Binding-site contacts:
Ligand atom N contacts residue ASN60 of chain 1.A at 2.8 Å (h-bond).
Ligand atom O contacts residue ASN100 of chain 1.A at 2.8 Å (h-bond).
Ligand atom O contacts residue ASN60 of chain 1.A at 3.5 Å.
Ligand atom CA contacts residue ASN61 of chain 1.A at 3.4 Å.
Ligand atom N contacts residue LEU63 of chain 1.A at 2.9 Å (h-bond).
Ligand atom O1P contacts residue ARG41 of chain 1.A at 2.8 Å (salt-bridge).
Ligand atom CA contacts residue ASN60 of chain 1.A at 3.7 Å.
Ligand atom OD1 contacts residue ASN61 of chain 1.A at 2.9 Å (h-bond).
Ligand atom CA contacts residue LEU63 of chain 1.A at 3.2 Å (hydrophobic).
Ligand atom OH contacts residue THR52 of chain 1.A at 3.4 Å (h-bond).
Ligand atom C contacts residue LYS102 of chain 1.A at 3.7 Å.
Ligand atom O3P contacts residue SER44 of chain 1.A at 2.6 Å (h-bond).
Ligand atom P contacts residue THR52 of chain 1.A at 3.7 Å.
Ligand atom O2P contacts residue ARG41 of chain 1.A at 2.8 Å (salt-bridge).
Ligand atom C contacts residue TYR99 of chain 1.A at 3.1 Å (hydrophobic).
Ligand atom P contacts residue SER44 of chain 1.A at 3.6 Å.
Ligand atom P contacts residue ARG41 of chain 1.A at 3.8 Å.
Ligand atom O contacts residue ASN61 of chain 1.A at 2.9 Å (h-bond).
Ligand atom CB contacts residue TYR99 of chain 1.A at 3.5 Å (hydrophobic).
Ligand atom O1P contacts residue LEU63 of chain 1.A at 3.7 Å.
Ligand atom N contacts residue TYR99 of chain 1.A at 3.3 Å (h-bond).
Ligand atom O contacts residue ASN100 of chain 1.A at 3.2 Å (h-bond).
Ligand atom CA contacts residue TYR99 of chain 1.A at 3.4 Å (hydrophobic).
Ligand atom CE2 contacts residue ARG23 of chain 1.A at 3.4 Å.
Ligand atom O2P contacts residue SER44 of chain 1.A at 2.8 Å (h-bond).
Ligand atom O2P contacts residue ALA43 of chain 1.A at 3.4 Å.
Ligand atom OXT contacts residue LYS102 of chain 1.A at 2.8 Å (salt-bridge).
Ligand atom C contacts residue LEU63 of chain 1.A at 3.5 Å (hydrophobic).
Ligand atom O1P contacts residue ARG23 of chain 1.A at 2.9 Å (salt-bridge).
Ligand atom CB contacts residue ASN60 of chain 1.A at 3.6 Å.
Ligand atom C contacts residue TYR99 of chain 1.A at 3.6 Å (hydrophobic).
Ligand atom N contacts residue ASN61 of chain 1.A at 3.0 Å (h-bond).
Ligand atom O contacts residue TYR99 of chain 1.A at 3.5 Å (h-bond).
Ligand atom O contacts residue TYR99 of chain 1.A at 2.7 Å (h-bond).
Ligand atom C contacts residue ASN61 of chain 1.A at 3.6 Å.
Ligand atom O contacts residue LYS62 of chain 1.A at 3.5 Å.
Ligand atom O contacts residue ASN61 of chain 1.A at 3.7 Å.
Ligand atom CD1 contacts residue LEU63 of chain 1.A at 3.3 Å (hydrophobic).
Ligand atom O2P contacts residue THR52 of chain 1.A at 2.8 Å (h-bond).
Ligand atom O contacts residue LEU63 of chain 1.A at 2.8 Å (h-bond).

Sequence of chain 1.A:
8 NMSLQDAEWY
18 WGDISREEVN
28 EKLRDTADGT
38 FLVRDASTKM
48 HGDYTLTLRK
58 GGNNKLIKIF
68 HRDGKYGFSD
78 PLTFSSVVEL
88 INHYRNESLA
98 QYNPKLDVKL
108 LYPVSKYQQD

The small molecule below binds the protein below.
Small molecule (SMILES): CC(C)[C@H](NC(=O)[C@H](Cc1ccc(OP(=O)(O)O)cc1)NC(=O)[C@H](CO)NC(=O)[C@H](CC(=O)O)NC(=O)[C@@H](N)CCCC[NH3+])C(=O)NCC(=O)N[C@@H](CC(=O)O)C(=O)N[C@@H](CCC(=O)O)C(=O)N[C@@H](C)C(=O)O